Binding-site contacts:
Ligand atom C8 contacts residue GLU54 of chain 1.A at 3.7 Å.
Ligand atom C2 contacts residue TYR86 of chain 1.A at 3.7 Å (hydrophobic).
Ligand atom C5 contacts residue ASN55 of chain 1.A at 3.6 Å.
Ligand atom O6 contacts residue TYR86 of chain 1.A at 3.4 Å (h-bond).
Ligand atom C1 contacts residue TYR86 of chain 1.A at 4.4 Å (hydrophobic).
Ligand atom C7 contacts residue ASN55 of chain 1.A at 3.5 Å.
Ligand atom O5 contacts residue TYR86 of chain 1.A at 4.3 Å.
Ligand atom O3 contacts residue TYR86 of chain 1.A at 4.5 Å.
Ligand atom C3 contacts residue ASN55 of chain 1.A at 3.8 Å.
Ligand atom O5 contacts residue TYR86 of chain 1.A at 3.5 Å (h-bond).
Ligand atom O4 contacts residue TYR86 of chain 1.A at 4.0 Å.
Ligand atom O7 contacts residue ASN55 of chain 1.A at 3.6 Å (h-bond).
Ligand atom O5 contacts residue ASN55 of chain 1.A at 2.4 Å (h-bond).
Ligand atom C1 contacts residue TYR86 of chain 1.A at 4.0 Å (hydrophobic).
Ligand atom N2 contacts residue ASN55 of chain 1.A at 3.0 Å (h-bond).
Ligand atom C4 contacts residue ASN55 of chain 1.A at 4.2 Å.
Ligand atom O2 contacts residue TYR86 of chain 1.A at 4.0 Å.
Ligand atom C1 contacts residue ASN55 of chain 1.A at 1.4 Å.
Ligand atom C2 contacts residue ASN55 of chain 1.A at 2.5 Å.

The small molecule below binds the protein below.
Small molecule (SMILES): CC(=O)N[C@H]1[C@H](O[C@H]2[C@H](O)[C@@H](NC(C)=O)CO[C@@H]2CO[C@H]2O[C@@H](C)[C@@H](O)[C@@H](O)[C@@H]2O)O[C@H](CO)[C@@H](O)[C@@H]1O

Sequence of chain 1.A:
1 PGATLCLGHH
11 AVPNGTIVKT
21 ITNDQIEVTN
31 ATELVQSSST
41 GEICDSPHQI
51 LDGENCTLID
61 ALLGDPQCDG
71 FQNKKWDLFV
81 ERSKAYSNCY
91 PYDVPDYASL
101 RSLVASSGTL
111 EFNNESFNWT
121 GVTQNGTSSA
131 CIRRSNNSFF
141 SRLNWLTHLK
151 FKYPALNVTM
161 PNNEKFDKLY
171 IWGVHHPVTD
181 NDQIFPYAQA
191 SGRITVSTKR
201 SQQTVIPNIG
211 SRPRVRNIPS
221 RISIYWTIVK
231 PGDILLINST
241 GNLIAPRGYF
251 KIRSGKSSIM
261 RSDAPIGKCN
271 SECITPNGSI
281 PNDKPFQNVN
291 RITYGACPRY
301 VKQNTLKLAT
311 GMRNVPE